Sequence of chain 1.A:
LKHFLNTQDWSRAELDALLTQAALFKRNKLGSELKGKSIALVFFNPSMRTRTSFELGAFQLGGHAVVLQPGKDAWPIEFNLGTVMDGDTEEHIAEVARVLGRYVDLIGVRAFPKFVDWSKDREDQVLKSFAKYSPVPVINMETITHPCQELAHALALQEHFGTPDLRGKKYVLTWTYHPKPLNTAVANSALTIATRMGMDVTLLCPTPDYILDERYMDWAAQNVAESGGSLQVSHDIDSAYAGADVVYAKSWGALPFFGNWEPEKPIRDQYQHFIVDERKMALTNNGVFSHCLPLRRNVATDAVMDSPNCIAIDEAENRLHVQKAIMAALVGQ

The small molecule below binds the protein below.
Small molecule (SMILES): CC(=O)N[C@@H](CCCNC(N)=O)C(=O)O

Sequence of chain 2.A:
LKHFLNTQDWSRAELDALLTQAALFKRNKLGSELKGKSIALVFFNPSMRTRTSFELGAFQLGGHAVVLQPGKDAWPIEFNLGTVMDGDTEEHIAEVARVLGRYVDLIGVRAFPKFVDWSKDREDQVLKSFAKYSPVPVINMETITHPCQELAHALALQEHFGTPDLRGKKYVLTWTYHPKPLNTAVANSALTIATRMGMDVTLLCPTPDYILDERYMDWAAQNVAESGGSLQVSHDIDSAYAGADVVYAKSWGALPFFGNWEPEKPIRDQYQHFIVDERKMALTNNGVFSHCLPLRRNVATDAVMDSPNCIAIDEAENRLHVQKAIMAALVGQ

Binding-site contacts:
Ligand atom CZ contacts residue GLN171 of chain 1.A at 3.7 Å.
Ligand atom C2 contacts residue GLU112 of chain 2.A at 3.6 Å.
Ligand atom NH2 contacts residue ARG342 of chain 1.A at 3.4 Å (salt-bridge).
Ligand atom CG contacts residue ARG132 of chain 1.A at 3.7 Å.
Ligand atom CG contacts residue TRP97 of chain 2.A at 3.7 Å (hydrophobic).
Ligand atom CZ contacts residue LEU315 of chain 1.A at 3.5 Å (hydrophobic).
Ligand atom O2 contacts residue SO41 of chain 1.C at 2.9 Å (h-bond).
Ligand atom O1 contacts residue LEU204 of chain 1.A at 4.0 Å.
Ligand atom CZ contacts residue SO41 of chain 1.C at 2.7 Å.
Ligand atom O2 contacts residue HIS168 of chain 1.A at 2.9 Å (h-bond).
Ligand atom CZ contacts residue ARG342 of chain 1.A at 3.6 Å.
Ligand atom CD contacts residue GLU164 of chain 1.A at 3.4 Å.
Ligand atom CD contacts residue SO41 of chain 1.C at 2.9 Å.
Ligand atom C1 contacts residue TRP97 of chain 2.A at 4.0 Å (hydrophobic).
Ligand atom O1 contacts residue TRP97 of chain 2.A at 3.8 Å.
Ligand atom O contacts residue GLU164 of chain 1.A at 2.5 Å (salt-bridge).
Ligand atom NE contacts residue SO41 of chain 1.C at 2.9 Å (h-bond).
Ligand atom NH2 contacts residue GLN171 of chain 1.A at 3.0 Å (h-bond).
Ligand atom CG contacts residue PRO316 of chain 1.A at 3.6 Å (hydrophobic).
Ligand atom NH2 contacts residue SO41 of chain 1.C at 3.2 Å (h-bond).
Ligand atom C contacts residue LYS272 of chain 1.A at 3.8 Å.
Ligand atom CG contacts residue SO41 of chain 1.C at 3.5 Å.
Ligand atom C2 contacts residue LEU204 of chain 1.A at 3.9 Å (hydrophobic).
Ligand atom O2 contacts residue ARG132 of chain 1.A at 3.2 Å (salt-bridge).
Ligand atom NH2 contacts residue CYS314 of chain 1.A at 2.9 Å (h-bond).
Ligand atom NE contacts residue LEU315 of chain 1.A at 2.9 Å (h-bond).
Ligand atom C contacts residue GLU164 of chain 1.A at 3.7 Å.
Ligand atom O contacts residue ASN205 of chain 1.A at 3.8 Å.
Ligand atom CD contacts residue ARG132 of chain 1.A at 3.0 Å.
Ligand atom CB contacts residue GLU164 of chain 1.A at 3.5 Å.
Ligand atom OXT contacts residue KCX322 of chain 1.A at 4.0 Å.
Ligand atom CG contacts residue GLU164 of chain 1.A at 3.9 Å.
Ligand atom OXT contacts residue LYS272 of chain 1.A at 2.9 Å (salt-bridge).
Ligand atom O2 contacts residue ARG342 of chain 1.A at 3.0 Å (salt-bridge).
Ligand atom O2 contacts residue GLN171 of chain 1.A at 3.8 Å.
Ligand atom CZ contacts residue HIS168 of chain 1.A at 3.5 Å.
Ligand atom OXT contacts residue LEU204 of chain 1.A at 3.8 Å.
Ligand atom NH2 contacts residue LEU315 of chain 1.A at 3.1 Å (h-bond).
Ligand atom CD contacts residue LEU315 of chain 1.A at 3.9 Å (hydrophobic).
Ligand atom O2 contacts residue THR72 of chain 1.A at 3.4 Å (h-bond).